Binding-site contacts:
Ligand atom C06 contacts residue TYR28 of chain 1.I at 4.1 Å (hydrophobic).
Ligand atom BR contacts residue ASN93 of chain 1.I at 3.4 Å.
Ligand atom C02 contacts residue PHE178 of chain 1.J at 4.4 Å (hydrophobic).
Ligand atom C06 contacts residue TYR165 of chain 1.J at 3.7 Å (hydrophobic).
Ligand atom N contacts residue PHE123 of chain 1.J at 4.0 Å.
Ligand atom C08 contacts residue GLU121 of chain 1.J at 3.8 Å.
Ligand atom C07 contacts residue PHE123 of chain 1.J at 4.3 Å (hydrophobic).
Ligand atom C01 contacts residue TYR165 of chain 1.J at 3.4 Å (hydrophobic).
Ligand atom N contacts residue GLU67 of chain 1.J at 4.2 Å.
Ligand atom C03 contacts residue TYR165 of chain 1.J at 3.4 Å (hydrophobic).
Ligand atom C03 contacts residue PHE9 of chain 1.I at 4.2 Å (hydrophobic).
Ligand atom BR contacts residue PHE123 of chain 1.J at 4.4 Å.
Ligand atom C09 contacts residue PHE123 of chain 1.J at 3.8 Å (hydrophobic).
Ligand atom C07 contacts residue GLU121 of chain 1.J at 3.6 Å.
Ligand atom C04 contacts residue TYR28 of chain 1.I at 4.4 Å (hydrophobic).
Ligand atom C02 contacts residue TYR165 of chain 1.J at 3.7 Å (hydrophobic).
Ligand atom C06 contacts residue GLU121 of chain 1.J at 3.7 Å.
Ligand atom C05 contacts residue TYR165 of chain 1.J at 4.0 Å (hydrophobic).
Ligand atom N contacts residue GLU121 of chain 1.J at 2.9 Å (salt-bridge).
Ligand atom C contacts residue TYR28 of chain 1.I at 3.7 Å (hydrophobic).
Ligand atom C09 contacts residue TYR28 of chain 1.I at 4.1 Å (hydrophobic).
Ligand atom C01 contacts residue PHE178 of chain 1.J at 3.6 Å (hydrophobic).
Ligand atom C04 contacts residue PHE9 of chain 1.I at 4.4 Å (hydrophobic).
Ligand atom C05 contacts residue PHE9 of chain 1.I at 3.9 Å (hydrophobic).
Ligand atom BR contacts residue TYR28 of chain 1.I at 3.8 Å.
Ligand atom C04 contacts residue TYR165 of chain 1.J at 4.1 Å (hydrophobic).
Ligand atom C10 contacts residue TYR28 of chain 1.I at 4.2 Å (hydrophobic).
Ligand atom N contacts residue PRO122 of chain 1.J at 3.3 Å (h-bond).
Ligand atom C contacts residue PHE9 of chain 1.I at 4.2 Å (hydrophobic).
Ligand atom C05 contacts residue TYR28 of chain 1.I at 3.9 Å (hydrophobic).
Ligand atom C08 contacts residue PHE178 of chain 1.J at 3.8 Å (hydrophobic).
Ligand atom C08 contacts residue TYR165 of chain 1.J at 3.5 Å (hydrophobic).
Ligand atom C07 contacts residue TYR165 of chain 1.J at 4.3 Å (hydrophobic).

Sequence of chain 1.J:
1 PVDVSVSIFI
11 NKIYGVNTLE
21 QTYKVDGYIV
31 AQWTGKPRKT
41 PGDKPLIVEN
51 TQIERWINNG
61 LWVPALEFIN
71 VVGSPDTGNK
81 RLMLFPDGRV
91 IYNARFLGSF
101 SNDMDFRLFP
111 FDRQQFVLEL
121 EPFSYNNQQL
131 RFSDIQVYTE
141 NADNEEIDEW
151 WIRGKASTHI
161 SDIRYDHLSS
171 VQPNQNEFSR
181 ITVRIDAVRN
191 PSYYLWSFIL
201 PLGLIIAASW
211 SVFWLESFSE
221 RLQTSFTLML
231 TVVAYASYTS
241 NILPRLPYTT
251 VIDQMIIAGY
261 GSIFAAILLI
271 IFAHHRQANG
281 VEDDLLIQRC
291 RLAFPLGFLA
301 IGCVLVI

The small molecule below binds the protein below.
Small molecule (SMILES): C[C@]12CC3(N)CC(Br)(C1)C[C@@](C)(C3)C2

Sequence of chain 1.I:
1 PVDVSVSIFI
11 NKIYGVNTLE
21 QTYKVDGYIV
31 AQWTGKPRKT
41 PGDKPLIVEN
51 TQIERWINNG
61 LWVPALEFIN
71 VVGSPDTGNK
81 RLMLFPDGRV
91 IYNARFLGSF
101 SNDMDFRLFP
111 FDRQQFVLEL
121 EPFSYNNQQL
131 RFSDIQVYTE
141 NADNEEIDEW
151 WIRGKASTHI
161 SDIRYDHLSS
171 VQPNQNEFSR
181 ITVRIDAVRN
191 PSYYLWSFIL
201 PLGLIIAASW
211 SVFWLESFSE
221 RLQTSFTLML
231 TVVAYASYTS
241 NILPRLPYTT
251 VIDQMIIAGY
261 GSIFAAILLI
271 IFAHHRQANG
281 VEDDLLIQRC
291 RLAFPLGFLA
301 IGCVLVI